Binding-site contacts:
Ligand atom C7 contacts residue ASN26 of chain 1.A at 3.0 Å.
Ligand atom O5 contacts residue THR307 of chain 1.A at 3.5 Å (h-bond).
Ligand atom C2 contacts residue ASN26 of chain 1.A at 2.0 Å.
Ligand atom O5 contacts residue ALA27 of chain 1.A at 4.0 Å.
Ligand atom C4 contacts residue ASN26 of chain 1.A at 3.9 Å.
Ligand atom O5 contacts residue ASN26 of chain 1.A at 2.4 Å (h-bond).
Ligand atom C6 contacts residue LEU51 of chain 1.B at 4.0 Å (hydrophobic).
Ligand atom O6 contacts residue LEU51 of chain 1.B at 3.6 Å.
Ligand atom O6 contacts residue THR28 of chain 1.A at 3.6 Å (h-bond).
Ligand atom C3 contacts residue ASN26 of chain 1.A at 3.4 Å.
Ligand atom C1 contacts residue THR307 of chain 1.A at 4.1 Å.
Ligand atom N2 contacts residue ASN26 of chain 1.A at 2.5 Å (h-bond).
Ligand atom C5 contacts residue THR307 of chain 1.A at 4.5 Å.
Ligand atom C6 contacts residue THR28 of chain 1.A at 4.0 Å.
Ligand atom C1 contacts residue ALA27 of chain 1.A at 4.4 Å (hydrophobic).
Ligand atom O3 contacts residue ASN26 of chain 1.A at 4.4 Å.
Ligand atom C5 contacts residue ASN26 of chain 1.A at 3.6 Å.
Ligand atom C1 contacts residue ASN26 of chain 1.A at 1.4 Å.
Ligand atom C6 contacts residue THR307 of chain 1.A at 4.0 Å.
Ligand atom O7 contacts residue ASN26 of chain 1.A at 2.7 Å (h-bond).
Ligand atom C8 contacts residue ASN26 of chain 1.A at 4.5 Å.

Sequence of chain 1.A:
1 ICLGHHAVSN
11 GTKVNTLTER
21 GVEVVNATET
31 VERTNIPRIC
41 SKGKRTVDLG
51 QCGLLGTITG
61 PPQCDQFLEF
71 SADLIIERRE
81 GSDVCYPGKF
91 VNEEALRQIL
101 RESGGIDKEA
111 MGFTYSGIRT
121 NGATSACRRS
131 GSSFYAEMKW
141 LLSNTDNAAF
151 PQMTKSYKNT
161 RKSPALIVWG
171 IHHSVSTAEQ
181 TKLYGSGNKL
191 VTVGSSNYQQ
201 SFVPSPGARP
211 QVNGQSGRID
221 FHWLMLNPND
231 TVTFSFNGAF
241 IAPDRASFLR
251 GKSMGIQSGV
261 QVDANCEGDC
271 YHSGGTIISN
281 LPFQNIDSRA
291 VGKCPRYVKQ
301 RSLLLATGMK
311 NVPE

This protein binds this small molecule.
Small molecule (SMILES): CC(=O)N[C@@H]1[C@@H](O)[C@H](O)[C@@H](CO)O[C@H]1O

Sequence of chain 1.B:
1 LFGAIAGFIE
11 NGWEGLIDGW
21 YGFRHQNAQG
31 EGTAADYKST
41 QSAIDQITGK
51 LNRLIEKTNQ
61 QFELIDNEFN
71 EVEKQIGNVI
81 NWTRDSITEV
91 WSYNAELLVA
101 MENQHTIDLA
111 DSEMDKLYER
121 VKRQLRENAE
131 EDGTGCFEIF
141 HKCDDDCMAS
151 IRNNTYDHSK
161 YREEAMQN